The small molecule below binds the protein below.
Small molecule (SMILES): Cc1cc2nc(CCc3nc(N4CCCC4)n(C)n3)nn2c(CCc2nc(N3CCCC3)n(C)n2)n1

Sequence of chain 1.C:
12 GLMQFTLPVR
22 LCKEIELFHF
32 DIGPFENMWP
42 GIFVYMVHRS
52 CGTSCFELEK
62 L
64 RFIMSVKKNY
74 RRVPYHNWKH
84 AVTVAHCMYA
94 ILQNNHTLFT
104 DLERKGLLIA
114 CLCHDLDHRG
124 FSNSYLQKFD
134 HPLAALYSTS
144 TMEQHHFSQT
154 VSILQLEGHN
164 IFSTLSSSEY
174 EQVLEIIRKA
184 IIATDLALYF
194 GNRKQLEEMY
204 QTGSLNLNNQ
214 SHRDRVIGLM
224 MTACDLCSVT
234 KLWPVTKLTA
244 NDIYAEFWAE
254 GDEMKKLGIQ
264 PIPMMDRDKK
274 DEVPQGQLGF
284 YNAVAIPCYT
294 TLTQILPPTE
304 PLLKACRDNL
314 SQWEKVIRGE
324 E

Binding-site contacts:
Ligand atom C27 contacts residue GLY279 of chain 1.C at 3.4 Å.
Ligand atom N30 contacts residue GLY279 of chain 1.C at 3.3 Å.
Ligand atom N26 contacts residue TYR247 of chain 1.C at 2.5 Å (h-bond).
Ligand atom N26 contacts residue GLY279 of chain 1.C at 3.6 Å.
Ligand atom N16 contacts residue LEU189 of chain 1.C at 3.6 Å.
Ligand atom C25 contacts residue TYR247 of chain 1.C at 3.4 Å (hydrophobic).
Ligand atom C27 contacts residue TYR247 of chain 1.C at 3.6 Å (hydrophobic).
Ligand atom C34 contacts residue TYR247 of chain 1.C at 3.5 Å (hydrophobic).
Ligand atom C10 contacts residue LEU189 of chain 1.C at 3.5 Å (hydrophobic).
Ligand atom C24 contacts residue TYR247 of chain 1.C at 3.7 Å (hydrophobic).
Ligand atom C23 contacts residue GLN280 of chain 1.C at 3.4 Å.
Ligand atom C08 contacts residue PHE283 of chain 1.C at 3.4 Å (hydrophobic).
Ligand atom C33 contacts residue LYS272 of chain 1.C at 3.8 Å.
Ligand atom C25 contacts residue GLY279 of chain 1.C at 3.6 Å.
Ligand atom C31 contacts residue PRO266 of chain 1.C at 3.9 Å (hydrophobic).
Ligand atom N01 contacts residue GLN280 of chain 1.C at 3.2 Å (h-bond).
Ligand atom N09 contacts residue PHE283 of chain 1.C at 3.5 Å.
Ligand atom N15 contacts residue LEU189 of chain 1.C at 3.7 Å.
Ligand atom N28 contacts residue GLY279 of chain 1.C at 3.7 Å.
Ligand atom C22 contacts residue GLN280 of chain 1.C at 3.7 Å.
Ligand atom N29 contacts residue MET267 of chain 1.C at 3.7 Å.
Ligand atom C24 contacts residue GLN280 of chain 1.C at 3.4 Å.
Ligand atom C02 contacts residue ILE246 of chain 1.C at 3.8 Å (hydrophobic).
Ligand atom C31 contacts residue MET267 of chain 1.C at 3.5 Å (hydrophobic).
Ligand atom C32 contacts residue PRO266 of chain 1.C at 3.7 Å (hydrophobic).
Ligand atom C24 contacts residue PHE283 of chain 1.C at 3.5 Å (hydrophobic).
Ligand atom C33 contacts residue GLU275 of chain 1.C at 3.6 Å.
Ligand atom C12 contacts residue LEU189 of chain 1.C at 3.6 Å (hydrophobic).
Ligand atom C03 contacts residue PHE283 of chain 1.C at 3.6 Å (hydrophobic).
Ligand atom C04 contacts residue GLN280 of chain 1.C at 3.8 Å.
Ligand atom N09 contacts residue PHE250 of chain 1.C at 3.7 Å.
Ligand atom C06 contacts residue PHE283 of chain 1.C at 3.3 Å (hydrophobic).
Ligand atom C14 contacts residue LEU189 of chain 1.C at 3.8 Å (hydrophobic).
Ligand atom C22 contacts residue ILE246 of chain 1.C at 3.5 Å (hydrophobic).
Ligand atom C23 contacts residue TYR247 of chain 1.C at 3.5 Å (hydrophobic).
Ligand atom N05 contacts residue PHE283 of chain 1.C at 3.7 Å.
Ligand atom N13 contacts residue LEU189 of chain 1.C at 3.7 Å.
Ligand atom C11 contacts residue MET267 of chain 1.C at 3.8 Å (hydrophobic).
Ligand atom N29 contacts residue GLY279 of chain 1.C at 3.6 Å.
Ligand atom N07 contacts residue PHE283 of chain 1.C at 3.2 Å.